Sequence of chain 1.A:
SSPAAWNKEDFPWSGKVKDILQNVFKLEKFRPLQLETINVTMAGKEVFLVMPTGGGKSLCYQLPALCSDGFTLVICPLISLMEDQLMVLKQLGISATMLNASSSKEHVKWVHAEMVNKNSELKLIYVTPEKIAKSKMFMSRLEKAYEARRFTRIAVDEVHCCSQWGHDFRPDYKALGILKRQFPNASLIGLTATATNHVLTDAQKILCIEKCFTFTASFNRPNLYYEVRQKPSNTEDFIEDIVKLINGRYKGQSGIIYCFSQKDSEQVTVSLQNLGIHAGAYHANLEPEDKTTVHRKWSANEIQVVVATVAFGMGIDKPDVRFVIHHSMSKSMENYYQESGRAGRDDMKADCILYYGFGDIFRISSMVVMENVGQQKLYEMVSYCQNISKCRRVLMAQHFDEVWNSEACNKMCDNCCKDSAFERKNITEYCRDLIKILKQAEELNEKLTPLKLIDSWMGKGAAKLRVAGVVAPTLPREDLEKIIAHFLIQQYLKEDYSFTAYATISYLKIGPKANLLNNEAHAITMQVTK

A small-molecule ligand and the protein it binds are described below.
Small molecule (SMILES): Cc1cn([C@H]2C[C@H](OP(=O)(O)O)[C@@H](CO[P](=O)(O)O[C@H]3C[C@H](n4cnc5c(=O)nc(N)[nH]c54)O[C@@H]3CO[P](=O)(O)O[C@H]3C[C@H](N)O[C@@H]3COP(=O)(O)O)O2)c(=O)[nH]c1=O

Sequence of chain 1.B:
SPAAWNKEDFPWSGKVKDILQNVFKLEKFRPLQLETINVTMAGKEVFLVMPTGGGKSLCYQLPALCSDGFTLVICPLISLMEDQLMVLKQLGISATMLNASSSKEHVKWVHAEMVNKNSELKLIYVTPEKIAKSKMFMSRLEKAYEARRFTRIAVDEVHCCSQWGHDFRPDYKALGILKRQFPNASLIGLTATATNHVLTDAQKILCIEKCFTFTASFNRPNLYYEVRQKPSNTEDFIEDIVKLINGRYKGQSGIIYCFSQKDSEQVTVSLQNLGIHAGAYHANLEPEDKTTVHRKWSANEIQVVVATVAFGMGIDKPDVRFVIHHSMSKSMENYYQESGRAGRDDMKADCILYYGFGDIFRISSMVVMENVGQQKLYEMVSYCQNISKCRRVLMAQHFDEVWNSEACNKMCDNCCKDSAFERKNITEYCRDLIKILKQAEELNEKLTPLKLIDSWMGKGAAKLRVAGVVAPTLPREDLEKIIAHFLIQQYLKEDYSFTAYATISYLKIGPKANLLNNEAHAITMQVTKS

Binding-site contacts:
Ligand atom O4' contacts residue ALA516 of chain 1.A at 3.7 Å.
Ligand atom N3 contacts residue ALA516 of chain 1.A at 4.4 Å.
Ligand atom N2 contacts residue TYR517 of chain 1.A at 3.8 Å.
Ligand atom C1' contacts residue ALA516 of chain 1.A at 4.3 Å (hydrophobic).
Ligand atom C1' contacts residue THR515 of chain 1.A at 4.4 Å.
Ligand atom P contacts residue MET152 of chain 1.B at 4.2 Å.
Ligand atom O3' contacts residue MET152 of chain 1.B at 3.4 Å.
Ligand atom C4' contacts residue MET152 of chain 1.B at 4.2 Å (hydrophobic).
Ligand atom P contacts residue LYS159 of chain 1.B at 3.9 Å.
Ligand atom O6 contacts residue TYR517 of chain 1.A at 4.2 Å.
Ligand atom N3 contacts residue TYR517 of chain 1.A at 4.4 Å.
Ligand atom P contacts residue TYR517 of chain 1.A at 3.5 Å.
Ligand atom OP1 contacts residue LYS159 of chain 1.B at 2.6 Å.
Ligand atom C5' contacts residue LYS159 of chain 1.B at 3.5 Å.
Ligand atom O3' contacts residue TYR517 of chain 1.A at 4.0 Å.
Ligand atom OP2 contacts residue TYR517 of chain 1.A at 2.5 Å (h-bond).
Ligand atom C5' contacts residue MET152 of chain 1.B at 4.4 Å (hydrophobic).
Ligand atom O4' contacts residue TYR517 of chain 1.A at 4.4 Å.
Ligand atom OP1 contacts residue TYR517 of chain 1.A at 3.9 Å.
Ligand atom C6 contacts residue TYR517 of chain 1.A at 4.0 Å (hydrophobic).
Ligand atom O3' contacts residue ALA516 of chain 1.A at 4.5 Å.
Ligand atom C3' contacts residue MET152 of chain 1.B at 4.3 Å (hydrophobic).
Ligand atom O5' contacts residue MET152 of chain 1.B at 3.7 Å.
Ligand atom C2 contacts residue TYR517 of chain 1.A at 4.1 Å (hydrophobic).
Ligand atom O5' contacts residue ALA516 of chain 1.A at 4.0 Å.
Ligand atom O3' contacts residue LYS159 of chain 1.B at 4.3 Å.
Ligand atom N3 contacts residue THR515 of chain 1.A at 4.2 Å.
Ligand atom C4' contacts residue LYS159 of chain 1.B at 4.1 Å.
Ligand atom N2 contacts residue THR515 of chain 1.A at 4.1 Å.
Ligand atom O3' contacts residue MET152 of chain 1.B at 4.2 Å.
Ligand atom N1 contacts residue TYR517 of chain 1.A at 3.7 Å.
Ligand atom O3' contacts residue ALA516 of chain 1.A at 4.5 Å.